Sequence of chain 1.C:
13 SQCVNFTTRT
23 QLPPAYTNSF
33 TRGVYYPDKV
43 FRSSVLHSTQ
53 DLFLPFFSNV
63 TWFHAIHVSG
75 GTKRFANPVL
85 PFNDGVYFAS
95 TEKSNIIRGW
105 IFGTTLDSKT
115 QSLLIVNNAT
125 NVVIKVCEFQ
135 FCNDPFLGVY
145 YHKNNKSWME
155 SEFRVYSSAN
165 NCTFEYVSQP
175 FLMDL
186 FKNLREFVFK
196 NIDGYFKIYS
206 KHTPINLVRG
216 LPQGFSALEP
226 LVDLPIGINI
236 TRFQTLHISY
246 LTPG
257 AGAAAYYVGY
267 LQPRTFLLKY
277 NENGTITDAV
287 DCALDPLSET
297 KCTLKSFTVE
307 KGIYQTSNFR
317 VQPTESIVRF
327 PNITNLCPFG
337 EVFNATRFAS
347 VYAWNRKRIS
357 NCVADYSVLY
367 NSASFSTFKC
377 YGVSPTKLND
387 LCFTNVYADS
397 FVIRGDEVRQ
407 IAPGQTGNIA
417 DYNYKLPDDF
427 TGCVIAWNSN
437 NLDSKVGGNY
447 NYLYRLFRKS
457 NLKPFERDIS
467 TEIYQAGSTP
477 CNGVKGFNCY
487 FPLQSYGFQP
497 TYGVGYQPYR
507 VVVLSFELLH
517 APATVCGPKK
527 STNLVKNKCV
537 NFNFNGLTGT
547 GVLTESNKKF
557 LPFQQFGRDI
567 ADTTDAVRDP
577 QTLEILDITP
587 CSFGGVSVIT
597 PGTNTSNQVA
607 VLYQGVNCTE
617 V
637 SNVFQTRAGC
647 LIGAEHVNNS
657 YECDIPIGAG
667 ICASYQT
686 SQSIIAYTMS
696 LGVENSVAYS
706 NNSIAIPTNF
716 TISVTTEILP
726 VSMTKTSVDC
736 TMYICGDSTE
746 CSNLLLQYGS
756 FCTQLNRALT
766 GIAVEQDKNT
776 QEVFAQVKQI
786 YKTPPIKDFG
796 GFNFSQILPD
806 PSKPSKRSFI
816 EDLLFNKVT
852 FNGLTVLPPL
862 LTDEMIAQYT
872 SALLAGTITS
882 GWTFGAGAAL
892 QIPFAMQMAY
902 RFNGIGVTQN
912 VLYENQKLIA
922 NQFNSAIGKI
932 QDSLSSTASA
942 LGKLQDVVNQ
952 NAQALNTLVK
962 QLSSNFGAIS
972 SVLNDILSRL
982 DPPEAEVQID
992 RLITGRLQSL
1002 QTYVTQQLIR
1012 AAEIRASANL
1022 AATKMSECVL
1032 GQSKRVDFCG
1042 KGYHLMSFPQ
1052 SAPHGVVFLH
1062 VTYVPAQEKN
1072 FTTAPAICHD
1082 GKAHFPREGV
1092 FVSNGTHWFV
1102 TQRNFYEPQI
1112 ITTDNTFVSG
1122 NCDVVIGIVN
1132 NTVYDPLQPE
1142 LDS

Binding-site contacts:
Ligand atom O6 contacts residue ASN613 of chain 1.C at 4.5 Å.
Ligand atom C1 contacts residue ASN613 of chain 1.C at 1.4 Å.
Ligand atom C2 contacts residue ASN613 of chain 1.C at 2.4 Å.
Ligand atom C7 contacts residue ASN613 of chain 1.C at 4.0 Å.
Ligand atom C3 contacts residue ASN613 of chain 1.C at 3.8 Å.
Ligand atom C4 contacts residue ASN613 of chain 1.C at 4.2 Å.
Ligand atom N2 contacts residue ASN613 of chain 1.C at 2.9 Å (h-bond).
Ligand atom C5 contacts residue ASN613 of chain 1.C at 3.6 Å.
Ligand atom O5 contacts residue ASN613 of chain 1.C at 2.3 Å (h-bond).
Ligand atom C8 contacts residue GLN641 of chain 1.C at 3.8 Å.

This small molecule binds to this protein.
Small molecule (SMILES): CC(=O)N[C@@H]1[C@@H](O)[C@H](O)[C@@H](CO)O[C@H]1O